Sequence of chain 1.A:
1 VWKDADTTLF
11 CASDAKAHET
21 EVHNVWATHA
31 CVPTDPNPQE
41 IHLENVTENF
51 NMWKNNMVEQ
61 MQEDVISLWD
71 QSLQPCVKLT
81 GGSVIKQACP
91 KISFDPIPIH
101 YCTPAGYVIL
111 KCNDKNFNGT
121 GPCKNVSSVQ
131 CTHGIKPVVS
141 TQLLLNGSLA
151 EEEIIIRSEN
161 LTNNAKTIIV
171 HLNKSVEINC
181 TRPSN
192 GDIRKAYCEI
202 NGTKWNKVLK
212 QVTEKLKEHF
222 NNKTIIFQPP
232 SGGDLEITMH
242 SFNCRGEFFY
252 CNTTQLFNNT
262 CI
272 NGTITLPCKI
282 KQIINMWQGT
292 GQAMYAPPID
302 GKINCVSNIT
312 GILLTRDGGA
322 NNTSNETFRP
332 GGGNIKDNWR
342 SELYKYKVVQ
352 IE

A protein and the small-molecule ligand that binds it are described below.
Small molecule (SMILES): CC(=O)N[C@@H]1[C@@H](O)[C@H](O)[C@@H](CO)O[C@H]1O

Binding-site contacts:
Ligand atom C4 contacts residue ASN125 of chain 1.A at 4.2 Å.
Ligand atom N2 contacts residue ASN125 of chain 1.A at 2.9 Å (h-bond).
Ligand atom C5 contacts residue ASN125 of chain 1.A at 3.7 Å.
Ligand atom C6 contacts residue ASN113 of chain 1.A at 3.9 Å.
Ligand atom O5 contacts residue ASN113 of chain 1.A at 3.0 Å.
Ligand atom C7 contacts residue ASN125 of chain 1.A at 3.6 Å.
Ligand atom C2 contacts residue ASN125 of chain 1.A at 2.5 Å.
Ligand atom C5 contacts residue HIS42 of chain 1.A at 3.3 Å.
Ligand atom C1 contacts residue ASN125 of chain 1.A at 1.4 Å.
Ligand atom C5 contacts residue ASN113 of chain 1.A at 4.2 Å.
Ligand atom C1 contacts residue ASN113 of chain 1.A at 3.6 Å.
Ligand atom C3 contacts residue ASN125 of chain 1.A at 3.8 Å.
Ligand atom O7 contacts residue ASN125 of chain 1.A at 3.9 Å.
Ligand atom C1 contacts residue HIS42 of chain 1.A at 4.3 Å.
Ligand atom C6 contacts residue HIS42 of chain 1.A at 3.6 Å.
Ligand atom O6 contacts residue ASN113 of chain 1.A at 3.9 Å.
Ligand atom O5 contacts residue ASN125 of chain 1.A at 2.4 Å (h-bond).
Ligand atom O5 contacts residue HIS42 of chain 1.A at 3.8 Å.